Sequence of chain 1.K:
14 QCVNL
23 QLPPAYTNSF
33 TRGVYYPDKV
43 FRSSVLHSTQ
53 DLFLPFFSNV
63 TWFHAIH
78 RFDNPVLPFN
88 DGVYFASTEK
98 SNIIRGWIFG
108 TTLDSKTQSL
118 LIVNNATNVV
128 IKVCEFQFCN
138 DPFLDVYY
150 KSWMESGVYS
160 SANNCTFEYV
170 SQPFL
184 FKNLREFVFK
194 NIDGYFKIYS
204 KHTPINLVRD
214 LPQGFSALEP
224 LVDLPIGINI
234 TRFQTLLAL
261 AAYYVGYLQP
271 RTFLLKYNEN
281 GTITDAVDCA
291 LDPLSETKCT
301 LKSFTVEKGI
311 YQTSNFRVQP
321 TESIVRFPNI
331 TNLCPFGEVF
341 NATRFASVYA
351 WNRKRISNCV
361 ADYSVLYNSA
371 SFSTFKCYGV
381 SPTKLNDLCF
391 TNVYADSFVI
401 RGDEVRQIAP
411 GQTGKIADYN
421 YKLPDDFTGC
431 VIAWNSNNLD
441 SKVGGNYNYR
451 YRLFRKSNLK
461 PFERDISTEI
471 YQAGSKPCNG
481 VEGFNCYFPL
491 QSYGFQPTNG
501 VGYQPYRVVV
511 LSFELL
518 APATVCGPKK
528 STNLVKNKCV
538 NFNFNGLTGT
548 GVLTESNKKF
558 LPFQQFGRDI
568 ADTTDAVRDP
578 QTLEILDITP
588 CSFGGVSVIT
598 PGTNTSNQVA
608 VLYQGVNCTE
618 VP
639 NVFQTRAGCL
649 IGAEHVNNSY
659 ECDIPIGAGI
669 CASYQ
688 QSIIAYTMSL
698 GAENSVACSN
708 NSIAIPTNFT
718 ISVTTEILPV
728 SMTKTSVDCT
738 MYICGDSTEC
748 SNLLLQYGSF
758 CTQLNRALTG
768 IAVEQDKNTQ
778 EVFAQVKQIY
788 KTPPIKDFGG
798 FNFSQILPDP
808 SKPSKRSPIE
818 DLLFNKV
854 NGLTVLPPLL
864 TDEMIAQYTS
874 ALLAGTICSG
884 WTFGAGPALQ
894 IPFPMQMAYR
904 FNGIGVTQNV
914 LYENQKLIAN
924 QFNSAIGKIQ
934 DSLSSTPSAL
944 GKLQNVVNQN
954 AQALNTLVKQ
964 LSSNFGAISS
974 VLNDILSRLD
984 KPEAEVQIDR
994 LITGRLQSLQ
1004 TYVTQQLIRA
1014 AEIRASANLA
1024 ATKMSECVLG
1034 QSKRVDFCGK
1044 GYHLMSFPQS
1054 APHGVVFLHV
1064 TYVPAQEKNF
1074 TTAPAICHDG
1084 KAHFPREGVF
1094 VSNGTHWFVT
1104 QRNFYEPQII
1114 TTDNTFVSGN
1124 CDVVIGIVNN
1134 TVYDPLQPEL

A protein and the small-molecule ligand that binds it are described below.
Small molecule (SMILES): CC(=O)N[C@@H]1[C@@H](O)[C@H](O)[C@@H](CO)O[C@H]1O

Binding-site contacts:
Ligand atom O6 contacts residue GLN115 of chain 1.K at 3.4 Å.
Ligand atom O5 contacts residue THR165 of chain 1.K at 4.3 Å.
Ligand atom C4 contacts residue ASN163 of chain 1.K at 4.3 Å.
Ligand atom C6 contacts residue GLN115 of chain 1.K at 4.0 Å.
Ligand atom O7 contacts residue GLU132 of chain 1.K at 3.7 Å.
Ligand atom C7 contacts residue GLU132 of chain 1.K at 4.5 Å.
Ligand atom C2 contacts residue ASN163 of chain 1.K at 2.5 Å.
Ligand atom C1 contacts residue GLU132 of chain 1.K at 4.0 Å.
Ligand atom O6 contacts residue THR165 of chain 1.K at 3.8 Å.
Ligand atom O5 contacts residue ASN163 of chain 1.K at 2.4 Å (h-bond).
Ligand atom C7 contacts residue ASN163 of chain 1.K at 3.6 Å.
Ligand atom C5 contacts residue GLN115 of chain 1.K at 4.1 Å.
Ligand atom N2 contacts residue ASN163 of chain 1.K at 2.9 Å (h-bond).
Ligand atom O7 contacts residue ASN163 of chain 1.K at 3.9 Å.
Ligand atom C2 contacts residue GLU132 of chain 1.K at 4.0 Å.
Ligand atom C8 contacts residue ASN163 of chain 1.K at 4.2 Å.
Ligand atom C1 contacts residue GLN115 of chain 1.K at 3.6 Å.
Ligand atom C1 contacts residue ASN163 of chain 1.K at 1.5 Å.
Ligand atom C3 contacts residue ASN163 of chain 1.K at 3.8 Å.
Ligand atom O5 contacts residue GLU132 of chain 1.K at 4.1 Å.
Ligand atom O5 contacts residue GLN115 of chain 1.K at 3.0 Å (h-bond).
Ligand atom C5 contacts residue ASN163 of chain 1.K at 3.7 Å.